Sequence of chain 1.A:
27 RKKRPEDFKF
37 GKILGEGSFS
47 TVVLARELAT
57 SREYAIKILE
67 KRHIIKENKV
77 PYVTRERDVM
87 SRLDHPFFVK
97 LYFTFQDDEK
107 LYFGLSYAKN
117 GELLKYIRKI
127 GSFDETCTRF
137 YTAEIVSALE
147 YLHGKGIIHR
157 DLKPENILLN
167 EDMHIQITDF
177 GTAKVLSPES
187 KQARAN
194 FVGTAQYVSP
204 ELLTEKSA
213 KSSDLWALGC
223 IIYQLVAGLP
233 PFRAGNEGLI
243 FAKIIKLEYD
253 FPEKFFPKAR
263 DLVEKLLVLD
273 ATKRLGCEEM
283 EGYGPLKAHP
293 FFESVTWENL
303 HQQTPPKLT

Binding-site contacts:
Ligand atom C1 contacts residue LEU107 of chain 1.A at 3.5 Å (hydrophobic).
Ligand atom C5 contacts residue LYS67 of chain 1.A at 4.2 Å.
Ligand atom O22 contacts residue THR100 of chain 1.A at 3.3 Å (h-bond).
Ligand atom C16 contacts residue LEU107 of chain 1.A at 3.6 Å (hydrophobic).
Ligand atom CL5 contacts residue VAL76 of chain 1.A at 3.7 Å.
Ligand atom C2 contacts residue LEU107 of chain 1.A at 3.9 Å (hydrophobic).
Ligand atom C5 contacts residue LEU107 of chain 1.A at 4.2 Å (hydrophobic).
Ligand atom C4 contacts residue LEU107 of chain 1.A at 4.1 Å (hydrophobic).
Ligand atom O21 contacts residue ARG83 of chain 1.A at 3.5 Å (salt-bridge).
Ligand atom O21 contacts residue LYS28 of chain 1.A at 4.1 Å.
Ligand atom C15 contacts residue LEU107 of chain 1.A at 4.0 Å (hydrophobic).
Ligand atom C19 contacts residue GLN102 of chain 1.A at 3.1 Å.
Ligand atom CL5 contacts residue VAL79 of chain 1.A at 3.7 Å.
Ligand atom C20 contacts residue LYS28 of chain 1.A at 4.0 Å.
Ligand atom O21 contacts residue THR100 of chain 1.A at 3.9 Å.
Ligand atom CL5 contacts residue THR80 of chain 1.A at 4.0 Å.
Ligand atom C11 contacts residue GLN102 of chain 1.A at 4.1 Å.
Ligand atom O22 contacts residue GLN102 of chain 1.A at 4.1 Å.
Ligand atom C4 contacts residue LYS67 of chain 1.A at 4.0 Å.
Ligand atom C16 contacts residue THR100 of chain 1.A at 3.9 Å.
Ligand atom CL9 contacts residue TYR108 of chain 1.A at 3.8 Å.
Ligand atom C13 contacts residue ARG83 of chain 1.A at 3.5 Å.
Ligand atom C6 contacts residue LEU107 of chain 1.A at 3.7 Å (hydrophobic).
Ligand atom C20 contacts residue THR100 of chain 1.A at 3.9 Å.
Ligand atom CL6 contacts residue LYS67 of chain 1.A at 3.4 Å.
Ligand atom CL6 contacts residue ILE71 of chain 1.A at 3.4 Å.
Ligand atom C14 contacts residue ARG83 of chain 1.A at 3.6 Å.
Ligand atom C17 contacts residue THR100 of chain 1.A at 4.2 Å.
Ligand atom C20 contacts residue GLN102 of chain 1.A at 4.1 Å.
Ligand atom CL9 contacts residue LEU107 of chain 1.A at 3.5 Å.
Ligand atom CL5 contacts residue LEU107 of chain 1.A at 3.9 Å.
Ligand atom C16 contacts residue PHE101 of chain 1.A at 3.7 Å (hydrophobic).
Ligand atom O22 contacts residue LYS28 of chain 1.A at 3.2 Å (salt-bridge).
Ligand atom CL9 contacts residue PHE109 of chain 1.A at 3.0 Å.
Ligand atom N9 contacts residue LEU107 of chain 1.A at 4.2 Å.
Ligand atom C3 contacts residue LEU107 of chain 1.A at 3.9 Å (hydrophobic).
Ligand atom N9 contacts residue GLN102 of chain 1.A at 4.0 Å.
Ligand atom C15 contacts residue THR100 of chain 1.A at 4.2 Å.
Ligand atom C17 contacts residue LEU107 of chain 1.A at 3.9 Å (hydrophobic).
Ligand atom C17 contacts residue GLN102 of chain 1.A at 4.2 Å.

A protein and the small-molecule ligand that binds it are described below.
Small molecule (SMILES): O=C(O)C[C@H](Cc1nc2cc(Cl)cc(Cl)c2[nH]1)c1ccc(Cl)cc1